Sequence of chain 1.A:
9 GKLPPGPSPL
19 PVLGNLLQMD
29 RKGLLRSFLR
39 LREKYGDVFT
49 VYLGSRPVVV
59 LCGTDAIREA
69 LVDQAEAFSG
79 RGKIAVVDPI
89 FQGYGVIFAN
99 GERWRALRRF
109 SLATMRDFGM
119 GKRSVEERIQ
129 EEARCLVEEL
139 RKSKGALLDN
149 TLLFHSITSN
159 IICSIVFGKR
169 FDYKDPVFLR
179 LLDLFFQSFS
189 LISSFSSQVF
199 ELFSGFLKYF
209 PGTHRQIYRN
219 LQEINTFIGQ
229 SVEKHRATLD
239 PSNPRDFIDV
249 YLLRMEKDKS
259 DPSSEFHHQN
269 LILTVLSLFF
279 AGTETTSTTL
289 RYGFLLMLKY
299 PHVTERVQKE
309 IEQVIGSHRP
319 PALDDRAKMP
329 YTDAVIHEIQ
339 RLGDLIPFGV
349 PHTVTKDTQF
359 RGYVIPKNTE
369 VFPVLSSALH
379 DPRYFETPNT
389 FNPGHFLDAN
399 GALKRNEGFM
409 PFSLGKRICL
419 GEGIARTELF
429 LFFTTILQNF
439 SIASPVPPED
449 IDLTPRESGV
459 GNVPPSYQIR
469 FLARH

Sequence of chain 2.A:
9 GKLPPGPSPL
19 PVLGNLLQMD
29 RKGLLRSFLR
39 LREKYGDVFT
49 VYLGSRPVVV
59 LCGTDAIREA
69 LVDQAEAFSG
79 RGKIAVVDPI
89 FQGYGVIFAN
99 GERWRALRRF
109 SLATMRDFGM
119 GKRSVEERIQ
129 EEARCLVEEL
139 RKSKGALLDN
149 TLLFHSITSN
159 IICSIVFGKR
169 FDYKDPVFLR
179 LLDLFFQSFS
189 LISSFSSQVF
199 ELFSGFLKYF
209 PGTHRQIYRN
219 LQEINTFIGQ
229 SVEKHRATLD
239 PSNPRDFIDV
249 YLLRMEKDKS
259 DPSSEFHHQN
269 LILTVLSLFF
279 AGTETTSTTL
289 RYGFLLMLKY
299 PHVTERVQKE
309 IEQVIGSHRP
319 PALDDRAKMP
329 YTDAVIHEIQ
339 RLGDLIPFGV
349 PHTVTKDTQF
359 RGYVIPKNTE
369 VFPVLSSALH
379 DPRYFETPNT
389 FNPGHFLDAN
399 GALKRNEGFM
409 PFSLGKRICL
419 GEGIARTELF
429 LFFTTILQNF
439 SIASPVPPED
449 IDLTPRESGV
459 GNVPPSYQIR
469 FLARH

The protein below binds the small molecule below.
Small molecule (SMILES): OC[C@H]1O[C@H](O[C@H]2[C@H](O)[C@@H](O)[C@H](OCCCCCC3CCCCC3)O[C@@H]2CO)[C@H](O)[C@@H](O)[C@@H]1O

Binding-site contacts:
Ligand atom C18 contacts residue HEM1 of chain 2.B at 3.9 Å.
Ligand atom C15 contacts residue LEU418 of chain 2.A at 4.1 Å (hydrophobic).
Ligand atom C27 contacts residue GLU74 of chain 1.A at 4.2 Å.
Ligand atom C24 contacts residue ARG106 of chain 2.A at 3.8 Å.
Ligand atom C5 contacts residue LEU105 of chain 2.A at 4.1 Å (hydrophobic).
Ligand atom O32 contacts residue LEU110 of chain 2.A at 4.3 Å.
Ligand atom O25 contacts residue ARG106 of chain 2.A at 3.3 Å (salt-bridge).
Ligand atom C16 contacts residue ARG106 of chain 2.A at 3.7 Å.
Ligand atom C1 contacts residue SER109 of chain 2.A at 3.7 Å.
Ligand atom O14 contacts residue ARG106 of chain 2.A at 3.7 Å.
Ligand atom C29 contacts residue LYS414 of chain 1.A at 3.8 Å.
Ligand atom O34 contacts residue LYS414 of chain 1.A at 2.8 Å (salt-bridge).
Ligand atom O32 contacts residue GLU74 of chain 1.A at 3.3 Å (salt-bridge).
Ligand atom C17 contacts residue LEU418 of chain 2.A at 3.7 Å (hydrophobic).
Ligand atom O21 contacts residue ARG415 of chain 2.A at 3.8 Å.
Ligand atom O22 contacts residue HEM1 of chain 2.B at 3.1 Å.
Ligand atom C17 contacts residue HEM1 of chain 2.B at 3.2 Å.
Ligand atom C19 contacts residue ARG106 of chain 2.A at 3.8 Å.
Ligand atom C16 contacts residue LEU418 of chain 2.A at 4.2 Å (hydrophobic).
Ligand atom O33 contacts residue LYS414 of chain 1.A at 3.2 Å (salt-bridge).
Ligand atom O31 contacts residue LEU110 of chain 2.A at 3.6 Å.
Ligand atom O21 contacts residue HEM1 of chain 2.B at 2.5 Å (h-bond).
Ligand atom C3 contacts residue TMI1 of chain 2.C at 3.5 Å.
Ligand atom C5 contacts residue LEU276 of chain 2.A at 4.2 Å (hydrophobic).
Ligand atom C11 contacts residue LEU105 of chain 2.A at 4.3 Å (hydrophobic).
Ligand atom O22 contacts residue ARG415 of chain 2.A at 3.8 Å.
Ligand atom O34 contacts residue HEM1 of chain 2.B at 3.6 Å (h-bond).
Ligand atom C19 contacts residue LEU110 of chain 2.A at 3.5 Å (hydrophobic).
Ligand atom C2 contacts residue LEU105 of chain 2.A at 4.3 Å (hydrophobic).
Ligand atom O20 contacts residue ARG106 of chain 2.A at 3.1 Å (salt-bridge).
Ligand atom C1 contacts residue ARG106 of chain 2.A at 4.0 Å.
Ligand atom O33 contacts residue GLU74 of chain 1.A at 2.5 Å (salt-bridge).
Ligand atom C28 contacts residue LYS414 of chain 1.A at 4.0 Å.
Ligand atom O34 contacts residue LYS414 of chain 2.A at 3.9 Å.
Ligand atom O23 contacts residue ARG106 of chain 2.A at 4.2 Å.
Ligand atom C28 contacts residue GLU74 of chain 1.A at 3.5 Å.
Ligand atom O12 contacts residue ARG106 of chain 2.A at 4.1 Å.
Ligand atom C11 contacts residue TRP102 of chain 2.A at 4.3 Å (hydrophobic).
Ligand atom O23 contacts residue LEU418 of chain 2.A at 4.1 Å.
Ligand atom C2 contacts residue SER109 of chain 2.A at 3.9 Å.